A protein and the small-molecule ligand that binds it are described below.
Small molecule (SMILES): CNCc1cc(C#N)cc(OCc2ccc3c(C)cc(N)nc3c2)c1

Sequence of chain 1.B:
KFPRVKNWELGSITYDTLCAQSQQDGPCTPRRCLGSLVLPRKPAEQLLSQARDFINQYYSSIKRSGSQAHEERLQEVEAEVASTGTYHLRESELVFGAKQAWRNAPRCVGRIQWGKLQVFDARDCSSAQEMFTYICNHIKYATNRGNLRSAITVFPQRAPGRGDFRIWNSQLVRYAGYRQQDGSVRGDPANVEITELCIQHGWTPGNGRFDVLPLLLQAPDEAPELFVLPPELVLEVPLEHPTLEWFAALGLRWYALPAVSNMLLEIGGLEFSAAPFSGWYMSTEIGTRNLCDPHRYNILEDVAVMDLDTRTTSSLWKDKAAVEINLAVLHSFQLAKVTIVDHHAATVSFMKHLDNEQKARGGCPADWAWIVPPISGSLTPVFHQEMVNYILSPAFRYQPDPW

Binding-site contacts:
Ligand atom O13 contacts residue VAL299 of chain 1.B at 3.5 Å.
Ligand atom C02 contacts residue HEM1 of chain 1.H at 3.6 Å.
Ligand atom C06 contacts residue PHE316 of chain 1.B at 3.8 Å (hydrophobic).
Ligand atom N31 contacts residue ASN301 of chain 1.B at 3.0 Å (h-bond).
Ligand atom C25 contacts residue HEM1 of chain 1.H at 3.4 Å.
Ligand atom C23 contacts residue TYR438 of chain 1.B at 3.7 Å (hydrophobic).
Ligand atom N01 contacts residue GLU324 of chain 1.B at 2.6 Å (salt-bridge).
Ligand atom C06 contacts residue HEM1 of chain 1.H at 3.8 Å.
Ligand atom N02 contacts residue MET321 of chain 1.B at 3.8 Å.
Ligand atom N31 contacts residue MET302 of chain 1.B at 3.3 Å.
Ligand atom C10 contacts residue GLU324 of chain 1.B at 3.5 Å.
Ligand atom C11 contacts residue HEM1 of chain 1.H at 3.2 Å.
Ligand atom C09 contacts residue GLU324 of chain 1.B at 3.5 Å.
Ligand atom C03 contacts residue PRO297 of chain 1.B at 3.7 Å (hydrophobic).
Ligand atom N02 contacts residue GLU324 of chain 1.B at 2.6 Å (salt-bridge).
Ligand atom C11 contacts residue GLY318 of chain 1.B at 3.6 Å.
Ligand atom C30 contacts residue MET302 of chain 1.B at 3.5 Å (hydrophobic).
Ligand atom C03 contacts residue TRP319 of chain 1.B at 3.7 Å (hydrophobic).
Ligand atom C23 contacts residue HEM1 of chain 1.H at 3.6 Å.
Ligand atom C24 contacts residue HEM1 of chain 1.H at 3.6 Å.
Ligand atom C09 contacts residue HEM1 of chain 1.H at 3.4 Å.
Ligand atom C22 contacts residue HEM1 of chain 1.H at 3.3 Å.
Ligand atom C30 contacts residue ASN301 of chain 1.B at 3.3 Å.
Ligand atom N02 contacts residue HEM1 of chain 1.H at 3.6 Å.
Ligand atom C02 contacts residue GLU324 of chain 1.B at 3.4 Å.
Ligand atom O13 contacts residue HEM1 of chain 1.H at 3.2 Å.
Ligand atom C07 contacts residue VAL299 of chain 1.B at 3.2 Å (hydrophobic).
Ligand atom N02 contacts residue TYR320 of chain 1.B at 3.4 Å.
Ligand atom N02 contacts residue TRP319 of chain 1.B at 2.6 Å (h-bond).
Ligand atom C21 contacts residue HEM1 of chain 1.H at 3.0 Å.
Ligand atom C26 contacts residue HEM1 of chain 1.H at 3.0 Å.
Ligand atom N01 contacts residue HEM1 of chain 1.H at 3.8 Å.
Ligand atom C04 contacts residue HEM1 of chain 1.H at 3.6 Å.
Ligand atom C22 contacts residue MET302 of chain 1.B at 3.7 Å (hydrophobic).
Ligand atom C30 contacts residue TYR438 of chain 1.B at 3.5 Å (hydrophobic).
Ligand atom N31 contacts residue TYR438 of chain 1.B at 3.4 Å.
Ligand atom C08 contacts residue VAL299 of chain 1.B at 3.8 Å (hydrophobic).
Ligand atom C03 contacts residue HEM1 of chain 1.H at 3.3 Å.
Ligand atom C12 contacts residue HEM1 of chain 1.H at 3.4 Å.
Ligand atom C02 contacts residue TRP319 of chain 1.B at 3.5 Å (hydrophobic).